This small molecule binds to this protein.
Small molecule (SMILES): C[C@](Cn1ccnn1)([C@@H](N/C=C\C=O)C(=O)O)[SH](=O)=O

Sequence of chain 1.C:
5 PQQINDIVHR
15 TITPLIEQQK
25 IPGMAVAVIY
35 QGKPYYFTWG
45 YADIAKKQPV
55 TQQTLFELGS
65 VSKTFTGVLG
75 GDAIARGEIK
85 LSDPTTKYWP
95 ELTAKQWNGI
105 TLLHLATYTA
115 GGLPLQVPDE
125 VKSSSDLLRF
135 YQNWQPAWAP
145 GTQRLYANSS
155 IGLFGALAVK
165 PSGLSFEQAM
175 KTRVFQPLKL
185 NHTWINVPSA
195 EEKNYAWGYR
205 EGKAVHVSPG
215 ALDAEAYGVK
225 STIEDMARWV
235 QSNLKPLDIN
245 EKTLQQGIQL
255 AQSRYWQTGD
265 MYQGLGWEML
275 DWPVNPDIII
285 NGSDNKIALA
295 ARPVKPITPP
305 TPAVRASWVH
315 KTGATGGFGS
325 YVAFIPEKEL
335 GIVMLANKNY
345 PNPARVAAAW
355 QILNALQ

Binding-site contacts:
Ligand atom C6 contacts residue SER64 of chain 1.C at 2.5 Å.
Ligand atom O8 contacts residue THR316 of chain 1.C at 4.2 Å.
Ligand atom C3 contacts residue THR319 of chain 1.C at 4.2 Å.
Ligand atom N4 contacts residue ASN152 of chain 1.C at 4.2 Å.
Ligand atom C19 contacts residue GLN120 of chain 1.C at 3.9 Å.
Ligand atom C20 contacts residue TYR221 of chain 1.C at 3.7 Å (hydrophobic).
Ligand atom C5 contacts residue ALA318 of chain 1.C at 3.0 Å (hydrophobic).
Ligand atom O8 contacts residue SER64 of chain 1.C at 1.5 Å (h-bond).
Ligand atom C14 contacts residue GLN120 of chain 1.C at 3.3 Å.
Ligand atom C6 contacts residue ALA318 of chain 1.C at 3.7 Å (hydrophobic).
Ligand atom N15 contacts residue GLN120 of chain 1.C at 3.6 Å.
Ligand atom O8 contacts residue LYS67 of chain 1.C at 4.2 Å.
Ligand atom N4 contacts residue ALA318 of chain 1.C at 3.5 Å (h-bond).
Ligand atom O8 contacts residue TYR150 of chain 1.C at 3.5 Å (h-bond).
Ligand atom N16 contacts residue ASN152 of chain 1.C at 3.5 Å (h-bond).
Ligand atom O13 contacts residue GLY320 of chain 1.C at 3.2 Å (h-bond).
Ligand atom C3 contacts residue ALA318 of chain 1.C at 3.3 Å (hydrophobic).
Ligand atom C7 contacts residue SER64 of chain 1.C at 1.4 Å.
Ligand atom C5 contacts residue SER64 of chain 1.C at 3.4 Å.
Ligand atom O8 contacts residue GLY317 of chain 1.C at 3.9 Å.
Ligand atom O10 contacts residue THR319 of chain 1.C at 3.2 Å (h-bond).
Ligand atom N17 contacts residue GLN120 of chain 1.C at 3.9 Å.
Ligand atom S1 contacts residue THR319 of chain 1.C at 4.3 Å.
Ligand atom O13 contacts residue THR319 of chain 1.C at 3.2 Å.
Ligand atom S1 contacts residue GLY320 of chain 1.C at 4.2 Å.
Ligand atom O8 contacts residue ALA318 of chain 1.C at 4.2 Å.
Ligand atom C18 contacts residue TYR221 of chain 1.C at 3.8 Å (hydrophobic).
Ligand atom C7 contacts residue GLY317 of chain 1.C at 4.2 Å.
Ligand atom O10 contacts residue ALA318 of chain 1.C at 3.4 Å (h-bond).
Ligand atom C7 contacts residue LYS67 of chain 1.C at 4.1 Å.
Ligand atom N16 contacts residue GLN120 of chain 1.C at 3.5 Å.
Ligand atom O11 contacts residue GLN120 of chain 1.C at 4.1 Å.
Ligand atom C7 contacts residue ALA318 of chain 1.C at 3.8 Å (hydrophobic).
Ligand atom C5 contacts residue TYR221 of chain 1.C at 4.2 Å (hydrophobic).
Ligand atom O10 contacts residue ASN343 of chain 1.C at 4.2 Å.
Ligand atom C7 contacts residue TYR150 of chain 1.C at 4.3 Å (hydrophobic).
Ligand atom C18 contacts residue GLN120 of chain 1.C at 4.2 Å.
Ligand atom N16 contacts residue TYR221 of chain 1.C at 3.6 Å.
Ligand atom N17 contacts residue TYR221 of chain 1.C at 3.5 Å (h-bond).
Ligand atom C9 contacts residue ALA318 of chain 1.C at 3.7 Å (hydrophobic).